This small molecule binds to this protein.
Small molecule (SMILES): O=C1Nc2ccc(F)cc2[C@@H]1O

Sequence of chain 2.A:
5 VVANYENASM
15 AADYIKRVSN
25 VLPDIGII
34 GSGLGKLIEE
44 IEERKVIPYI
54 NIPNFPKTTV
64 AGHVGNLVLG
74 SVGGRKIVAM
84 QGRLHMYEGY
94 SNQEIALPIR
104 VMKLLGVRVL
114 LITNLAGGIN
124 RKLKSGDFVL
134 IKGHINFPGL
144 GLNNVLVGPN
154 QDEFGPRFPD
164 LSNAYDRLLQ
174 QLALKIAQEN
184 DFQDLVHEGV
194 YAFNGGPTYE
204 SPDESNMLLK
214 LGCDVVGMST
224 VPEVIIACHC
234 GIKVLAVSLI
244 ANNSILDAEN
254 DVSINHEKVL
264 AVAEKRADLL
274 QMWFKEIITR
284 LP

Binding-site contacts:
Ligand atom O1 contacts residue ASN197 of chain 2.A at 3.1 Å (h-bond).
Ligand atom C2 contacts residue GLY120 of chain 2.A at 3.6 Å.
Ligand atom O contacts residue DMS1 of chain 2.C at 3.7 Å.
Ligand atom C4 contacts residue GLY120 of chain 2.A at 3.6 Å.
Ligand atom C4 contacts residue ASN245 of chain 2.A at 3.3 Å.
Ligand atom C5 contacts residue ALA119 of chain 2.A at 3.5 Å (hydrophobic).
Ligand atom C6 contacts residue DMS1 of chain 2.C at 3.9 Å.
Ligand atom C5 contacts residue VAL262 of chain 2.A at 3.9 Å (hydrophobic).
Ligand atom O1 contacts residue GLU203 of chain 2.A at 3.7 Å.
Ligand atom C6 contacts residue LEU118 of chain 2.A at 3.5 Å (hydrophobic).
Ligand atom C1 contacts residue VAL219 of chain 2.A at 3.5 Å (hydrophobic).
Ligand atom F contacts residue VAL262 of chain 2.A at 3.2 Å.
Ligand atom O contacts residue GLY220 of chain 2.A at 3.5 Å.
Ligand atom O1 contacts residue MET221 of chain 2.A at 3.6 Å.
Ligand atom N contacts residue GLU203 of chain 2.A at 2.9 Å (salt-bridge).
Ligand atom C2 contacts residue TYR202 of chain 2.A at 3.6 Å (hydrophobic).
Ligand atom C7 contacts residue GLY120 of chain 2.A at 3.8 Å.
Ligand atom N contacts residue VAL219 of chain 2.A at 3.7 Å.
Ligand atom F contacts residue LEU118 of chain 2.A at 4.0 Å.
Ligand atom O contacts residue MET221 of chain 2.A at 3.3 Å (h-bond).
Ligand atom F contacts residue ALA119 of chain 2.A at 3.7 Å.
Ligand atom F contacts residue ALA244 of chain 2.A at 3.1 Å.
Ligand atom C1 contacts residue GLU203 of chain 2.A at 3.7 Å.
Ligand atom C contacts residue VAL219 of chain 2.A at 3.4 Å (hydrophobic).
Ligand atom C3 contacts residue ASN245 of chain 2.A at 3.8 Å.
Ligand atom C6 contacts residue ALA119 of chain 2.A at 3.5 Å (hydrophobic).
Ligand atom N contacts residue TYR202 of chain 2.A at 3.8 Å.
Ligand atom O1 contacts residue VAL219 of chain 2.A at 3.9 Å.
Ligand atom C3 contacts residue GLY120 of chain 2.A at 3.5 Å.
Ligand atom C4 contacts residue ALA119 of chain 2.A at 3.8 Å (hydrophobic).
Ligand atom C6 contacts residue GLY120 of chain 2.A at 3.8 Å.
Ligand atom O1 contacts residue GLY220 of chain 2.A at 3.7 Å.
Ligand atom C1 contacts residue MET221 of chain 2.A at 3.8 Å (hydrophobic).
Ligand atom C contacts residue GLY220 of chain 2.A at 3.3 Å.
Ligand atom C7 contacts residue VAL219 of chain 2.A at 3.8 Å (hydrophobic).
Ligand atom C2 contacts residue GLU203 of chain 2.A at 3.9 Å.
Ligand atom C3 contacts residue TYR202 of chain 2.A at 3.6 Å (hydrophobic).
Ligand atom C5 contacts residue GLY120 of chain 2.A at 3.7 Å.
Ligand atom C2 contacts residue VAL219 of chain 2.A at 3.9 Å (hydrophobic).
Ligand atom C1 contacts residue GLY220 of chain 2.A at 3.8 Å.